Sequence of chain 30.F:
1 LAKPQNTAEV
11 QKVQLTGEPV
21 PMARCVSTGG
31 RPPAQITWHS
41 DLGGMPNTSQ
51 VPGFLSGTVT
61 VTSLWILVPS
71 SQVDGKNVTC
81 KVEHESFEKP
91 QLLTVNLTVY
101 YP

Binding-site contacts:
Ligand atom N2 contacts residue NAG1 of chain 30.L at 4.2 Å.
Ligand atom O5 contacts residue NAG1 of chain 30.L at 4.2 Å.
Ligand atom C7 contacts residue ASN77 of chain 30.F at 2.7 Å.
Ligand atom C8 contacts residue NAG1 of chain 30.L at 4.3 Å.
Ligand atom C2 contacts residue NAG1 of chain 30.L at 4.3 Å.
Ligand atom O5 contacts residue THR94 of chain 30.F at 3.8 Å.
Ligand atom O5 contacts residue ASN77 of chain 30.F at 2.4 Å (h-bond).
Ligand atom C6 contacts residue THR94 of chain 30.F at 4.0 Å.
Ligand atom C4 contacts residue ASN77 of chain 30.F at 4.2 Å.
Ligand atom C7 contacts residue NAG1 of chain 30.L at 4.3 Å.
Ligand atom N2 contacts residue ASN77 of chain 30.F at 2.8 Å (h-bond).
Ligand atom O7 contacts residue ASN77 of chain 30.F at 2.3 Å (h-bond).
Ligand atom C5 contacts residue ASN77 of chain 30.F at 3.7 Å.
Ligand atom O6 contacts residue THR94 of chain 30.F at 4.0 Å.
Ligand atom C8 contacts residue ASN77 of chain 30.F at 4.1 Å.
Ligand atom C3 contacts residue ASN77 of chain 30.F at 3.7 Å.
Ligand atom C1 contacts residue NAG1 of chain 30.L at 3.4 Å.
Ligand atom C1 contacts residue ASN77 of chain 30.F at 1.5 Å.
Ligand atom C5 contacts residue NAG1 of chain 30.L at 4.5 Å.
Ligand atom C2 contacts residue ASN77 of chain 30.F at 2.3 Å.

The protein below binds the small molecule below.
Small molecule (SMILES): CC(=O)N[C@H]1[C@H](O[C@H]2[C@H](O)[C@@H](NC(C)=O)CO[C@@H]2CO)O[C@H](CO)[C@@H](O)[C@@H]1O